Sequence of chain 1.A:
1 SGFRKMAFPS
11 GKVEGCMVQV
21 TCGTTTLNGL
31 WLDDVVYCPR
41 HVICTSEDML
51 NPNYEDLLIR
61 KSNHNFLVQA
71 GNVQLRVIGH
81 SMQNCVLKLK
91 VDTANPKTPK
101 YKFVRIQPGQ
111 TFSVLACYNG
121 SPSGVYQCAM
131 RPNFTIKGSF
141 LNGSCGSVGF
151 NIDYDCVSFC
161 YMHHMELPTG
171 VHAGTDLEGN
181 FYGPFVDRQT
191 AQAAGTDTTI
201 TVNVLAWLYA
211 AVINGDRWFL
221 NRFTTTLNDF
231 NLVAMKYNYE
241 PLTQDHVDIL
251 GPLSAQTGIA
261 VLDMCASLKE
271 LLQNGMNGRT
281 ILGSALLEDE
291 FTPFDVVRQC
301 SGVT

Binding-site contacts:
Ligand atom C10 contacts residue MET49 of chain 1.A at 3.6 Å (hydrophobic).
Ligand atom C contacts residue HIS41 of chain 1.A at 4.1 Å.
Ligand atom C5 contacts residue MET49 of chain 1.A at 4.0 Å (hydrophobic).
Ligand atom C1 contacts residue CYS145 of chain 1.A at 2.8 Å (hydrophobic).
Ligand atom S contacts residue MET49 of chain 1.A at 4.0 Å.
Ligand atom N1 contacts residue CYS145 of chain 1.A at 3.8 Å.
Ligand atom N contacts residue HIS41 of chain 1.A at 3.9 Å.
Ligand atom N contacts residue CYS145 of chain 1.A at 3.3 Å.
Ligand atom C contacts residue HIS164 of chain 1.A at 3.6 Å.
Ligand atom C7 contacts residue ARG188 of chain 1.A at 3.4 Å.
Ligand atom C7 contacts residue MET165 of chain 1.A at 3.3 Å (hydrophobic).
Ligand atom C9 contacts residue GLN189 of chain 1.A at 3.7 Å.
Ligand atom C6 contacts residue MET165 of chain 1.A at 3.5 Å (hydrophobic).
Ligand atom C2 contacts residue HIS41 of chain 1.A at 4.0 Å.
Ligand atom O contacts residue GLY143 of chain 1.A at 2.9 Å (h-bond).
Ligand atom C4 contacts residue CYS145 of chain 1.A at 4.1 Å (hydrophobic).
Ligand atom C8 contacts residue ARG188 of chain 1.A at 3.7 Å.
Ligand atom C8 contacts residue MET165 of chain 1.A at 3.7 Å (hydrophobic).
Ligand atom C1 contacts residue GLY143 of chain 1.A at 3.8 Å.
Ligand atom C8 contacts residue GLN189 of chain 1.A at 3.8 Å.
Ligand atom C1 contacts residue SER144 of chain 1.A at 4.1 Å.
Ligand atom C9 contacts residue MET49 of chain 1.A at 3.7 Å (hydrophobic).
Ligand atom C5 contacts residue HIS41 of chain 1.A at 3.9 Å.
Ligand atom O contacts residue ASN142 of chain 1.A at 3.8 Å.
Ligand atom C4 contacts residue HIS41 of chain 1.A at 3.1 Å.
Ligand atom O contacts residue SER144 of chain 1.A at 2.9 Å (h-bond).
Ligand atom C6 contacts residue HIS164 of chain 1.A at 3.5 Å.
Ligand atom C3 contacts residue HIS41 of chain 1.A at 3.8 Å.
Ligand atom C7 contacts residue GLN189 of chain 1.A at 4.3 Å.
Ligand atom C contacts residue CYS145 of chain 1.A at 1.8 Å (hydrophobic).
Ligand atom O contacts residue CYS145 of chain 1.A at 2.8 Å (h-bond).
Ligand atom N1 contacts residue HIS41 of chain 1.A at 3.2 Å (h-bond).
Ligand atom C5 contacts residue HIS164 of chain 1.A at 3.7 Å.
Ligand atom C4 contacts residue HIS164 of chain 1.A at 3.3 Å.
Ligand atom C6 contacts residue HIS41 of chain 1.A at 3.8 Å.
Ligand atom O contacts residue LEU141 of chain 1.A at 3.9 Å.
Ligand atom N contacts residue GLY143 of chain 1.A at 4.1 Å.
Ligand atom C7 contacts residue MET49 of chain 1.A at 4.3 Å (hydrophobic).
Ligand atom O1 contacts residue ASN142 of chain 1.A at 3.9 Å.
Ligand atom C7 contacts residue ASP187 of chain 1.A at 3.7 Å.

A small-molecule ligand and the protein it binds are described below.
Small molecule (SMILES): CC(=O)NNC(=O)c1cc2c(s1)CCCC2